The protein below binds the small molecule below.
Small molecule (SMILES): O=C(c1cc(CO)ccc1Cl)c1c[nH]c2ncc(-c3cnn(C4CCNCC4)c3)cc12

Binding-site contacts:
Ligand atom N2 contacts residue GLY102 of chain 1.B at 3.5 Å.
Ligand atom N4 contacts residue ASP106 of chain 1.B at 3.9 Å.
Ligand atom O1 contacts residue VAL36 of chain 1.B at 3.8 Å.
Ligand atom N contacts residue GLU97 of chain 1.B at 2.7 Å (salt-bridge).
Ligand atom N1 contacts residue TYR98 of chain 1.B at 3.4 Å.
Ligand atom C14 contacts residue TYR98 of chain 1.B at 3.3 Å (hydrophobic).
Ligand atom C9 contacts residue VAL80 of chain 1.B at 3.8 Å (hydrophobic).
Ligand atom N1 contacts residue LEU148 of chain 1.B at 3.7 Å.
Ligand atom C13 contacts residue TYR98 of chain 1.B at 3.9 Å (hydrophobic).
Ligand atom C13 contacts residue LEU148 of chain 1.B at 3.6 Å (hydrophobic).
Ligand atom C2 contacts residue MET96 of chain 1.B at 3.6 Å (hydrophobic).
Ligand atom C9 contacts residue GLU97 of chain 1.B at 3.8 Å.
Ligand atom C10 contacts residue ALA49 of chain 1.B at 3.7 Å (hydrophobic).
Ligand atom C4 contacts residue THR158 of chain 1.B at 3.9 Å.
Ligand atom N contacts residue MET96 of chain 1.B at 3.9 Å.
Ligand atom N1 contacts residue LEU99 of chain 1.B at 2.9 Å (h-bond).
Ligand atom N contacts residue VAL80 of chain 1.B at 3.4 Å.
Ligand atom O contacts residue ASP159 of chain 1.B at 3.0 Å (salt-bridge).
Ligand atom C14 contacts residue LEU148 of chain 1.B at 3.6 Å (hydrophobic).
Ligand atom C16 contacts residue GLY102 of chain 1.B at 3.8 Å.
Ligand atom C16 contacts residue LEU99 of chain 1.B at 3.4 Å (hydrophobic).
Ligand atom CL contacts residue VAL36 of chain 1.B at 4.0 Å.
Ligand atom C contacts residue LYS51 of chain 1.B at 3.9 Å.
Ligand atom C6 contacts residue ASP159 of chain 1.B at 3.8 Å.
Ligand atom C10 contacts residue GLU97 of chain 1.B at 3.5 Å.
Ligand atom C1 contacts residue MET96 of chain 1.B at 3.5 Å (hydrophobic).
Ligand atom C9 contacts residue ALA49 of chain 1.B at 3.7 Å (hydrophobic).
Ligand atom CL contacts residue MET96 of chain 1.B at 3.6 Å.
Ligand atom C12 contacts residue LEU148 of chain 1.B at 3.6 Å (hydrophobic).
Ligand atom C11 contacts residue LEU148 of chain 1.B at 3.7 Å (hydrophobic).
Ligand atom N1 contacts residue GLU97 of chain 1.B at 3.6 Å.
Ligand atom C1 contacts residue LYS51 of chain 1.B at 3.7 Å.
Ligand atom C10 contacts residue LEU148 of chain 1.B at 3.7 Å (hydrophobic).
Ligand atom C19 contacts residue SER103 of chain 1.B at 3.9 Å.
Ligand atom C16 contacts residue TYR98 of chain 1.B at 3.9 Å (hydrophobic).
Ligand atom N contacts residue ALA49 of chain 1.B at 3.4 Å.
Ligand atom C14 contacts residue LEU99 of chain 1.B at 3.3 Å (hydrophobic).
Ligand atom CL contacts residue ALA49 of chain 1.B at 3.7 Å.
Ligand atom CL contacts residue LYS51 of chain 1.B at 3.9 Å.
Ligand atom C9 contacts residue MET96 of chain 1.B at 3.7 Å (hydrophobic).

Sequence of chain 1.B:
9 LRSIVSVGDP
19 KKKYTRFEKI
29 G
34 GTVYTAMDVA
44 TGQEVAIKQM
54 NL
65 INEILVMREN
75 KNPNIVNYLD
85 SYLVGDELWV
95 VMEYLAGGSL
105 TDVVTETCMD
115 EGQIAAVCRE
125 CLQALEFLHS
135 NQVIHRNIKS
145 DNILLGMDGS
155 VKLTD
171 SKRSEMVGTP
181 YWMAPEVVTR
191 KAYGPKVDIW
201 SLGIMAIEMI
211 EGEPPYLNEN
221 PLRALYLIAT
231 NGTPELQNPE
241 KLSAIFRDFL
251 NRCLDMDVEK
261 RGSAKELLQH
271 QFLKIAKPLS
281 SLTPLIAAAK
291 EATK